Sequence of chain 1.A:
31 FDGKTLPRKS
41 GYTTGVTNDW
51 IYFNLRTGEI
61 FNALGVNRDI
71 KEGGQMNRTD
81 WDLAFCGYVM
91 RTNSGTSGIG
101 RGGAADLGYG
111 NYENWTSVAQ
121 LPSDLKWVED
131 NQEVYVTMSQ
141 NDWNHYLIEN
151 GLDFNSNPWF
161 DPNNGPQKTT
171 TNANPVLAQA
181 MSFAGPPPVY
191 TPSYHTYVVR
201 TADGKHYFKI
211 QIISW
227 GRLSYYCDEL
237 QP

Binding-site contacts:
Ligand atom O41 contacts residue TRP143 of chain 1.A at 4.4 Å.
Ligand atom C41 contacts residue TRP143 of chain 1.A at 4.1 Å (hydrophobic).
Ligand atom C3 contacts residue THR169 of chain 1.A at 3.0 Å.
Ligand atom O42 contacts residue TRP143 of chain 1.A at 3.6 Å.
Ligand atom C41 contacts residue TYR146 of chain 1.A at 3.9 Å (hydrophobic).
Ligand atom C22 contacts residue THR169 of chain 1.A at 4.2 Å.
Ligand atom C32 contacts residue MET138 of chain 1.A at 4.1 Å (hydrophobic).
Ligand atom C2 contacts residue MET138 of chain 1.A at 4.2 Å (hydrophobic).
Ligand atom O41 contacts residue GLN167 of chain 1.A at 3.8 Å.
Ligand atom O22 contacts residue MET138 of chain 1.A at 4.1 Å.
Ligand atom O32 contacts residue LYS168 of chain 1.A at 3.8 Å.
Ligand atom C4 contacts residue LYS168 of chain 1.A at 4.2 Å.
Ligand atom C32 contacts residue TRP143 of chain 1.A at 3.8 Å (hydrophobic).
Ligand atom C2 contacts residue THR169 of chain 1.A at 4.2 Å.
Ligand atom O32 contacts residue THR169 of chain 1.A at 2.8 Å (h-bond).
Ligand atom C21 contacts residue TYR146 of chain 1.A at 4.4 Å (hydrophobic).
Ligand atom C21 contacts residue THR169 of chain 1.A at 4.0 Å.
Ligand atom C22 contacts residue TYR146 of chain 1.A at 3.6 Å (hydrophobic).
Ligand atom O21 contacts residue THR169 of chain 1.A at 3.5 Å (h-bond).
Ligand atom O42 contacts residue GLN167 of chain 1.A at 3.4 Å (h-bond).
Ligand atom C22 contacts residue MET138 of chain 1.A at 4.0 Å (hydrophobic).
Ligand atom C31 contacts residue THR169 of chain 1.A at 4.1 Å.
Ligand atom C4 contacts residue TRP143 of chain 1.A at 3.8 Å (hydrophobic).
Ligand atom C32 contacts residue TYR146 of chain 1.A at 3.7 Å (hydrophobic).
Ligand atom O31 contacts residue THR169 of chain 1.A at 3.0 Å (h-bond).
Ligand atom C31 contacts residue TYR146 of chain 1.A at 3.9 Å (hydrophobic).
Ligand atom O21 contacts residue MET138 of chain 1.A at 4.2 Å.
Ligand atom O42 contacts residue LYS168 of chain 1.A at 3.0 Å (salt-bridge).
Ligand atom C4 contacts residue GLN167 of chain 1.A at 3.9 Å.

This small molecule binds to this protein.
Small molecule (SMILES): O=C(O)CCC(CCC(=O)O)C(=O)O